A protein and the small-molecule ligand that binds it are described below.
Small molecule (SMILES): CC(=O)N[C@@H]1[C@@H](O)[C@H](O)[C@@H](CO)O[C@H]1O

Binding-site contacts:
Ligand atom C4 contacts residue ASN61 of chain 1.C at 4.2 Å.
Ligand atom C3 contacts residue ASN61 of chain 1.C at 3.8 Å.
Ligand atom O5 contacts residue ASN61 of chain 1.C at 2.4 Å (h-bond).
Ligand atom C7 contacts residue ASN61 of chain 1.C at 3.8 Å.
Ligand atom C8 contacts residue ASN61 of chain 1.C at 4.1 Å.
Ligand atom O6 contacts residue GLN59 of chain 1.C at 4.3 Å.
Ligand atom O5 contacts residue GLN59 of chain 1.C at 4.0 Å.
Ligand atom C1 contacts residue ASN61 of chain 1.C at 1.4 Å.
Ligand atom N2 contacts residue ASN61 of chain 1.C at 2.8 Å (h-bond).
Ligand atom C5 contacts residue ASN61 of chain 1.C at 3.7 Å.
Ligand atom C2 contacts residue ASN61 of chain 1.C at 2.5 Å.
Ligand atom C1 contacts residue GLN59 of chain 1.C at 4.3 Å.

Sequence of chain 1.C:
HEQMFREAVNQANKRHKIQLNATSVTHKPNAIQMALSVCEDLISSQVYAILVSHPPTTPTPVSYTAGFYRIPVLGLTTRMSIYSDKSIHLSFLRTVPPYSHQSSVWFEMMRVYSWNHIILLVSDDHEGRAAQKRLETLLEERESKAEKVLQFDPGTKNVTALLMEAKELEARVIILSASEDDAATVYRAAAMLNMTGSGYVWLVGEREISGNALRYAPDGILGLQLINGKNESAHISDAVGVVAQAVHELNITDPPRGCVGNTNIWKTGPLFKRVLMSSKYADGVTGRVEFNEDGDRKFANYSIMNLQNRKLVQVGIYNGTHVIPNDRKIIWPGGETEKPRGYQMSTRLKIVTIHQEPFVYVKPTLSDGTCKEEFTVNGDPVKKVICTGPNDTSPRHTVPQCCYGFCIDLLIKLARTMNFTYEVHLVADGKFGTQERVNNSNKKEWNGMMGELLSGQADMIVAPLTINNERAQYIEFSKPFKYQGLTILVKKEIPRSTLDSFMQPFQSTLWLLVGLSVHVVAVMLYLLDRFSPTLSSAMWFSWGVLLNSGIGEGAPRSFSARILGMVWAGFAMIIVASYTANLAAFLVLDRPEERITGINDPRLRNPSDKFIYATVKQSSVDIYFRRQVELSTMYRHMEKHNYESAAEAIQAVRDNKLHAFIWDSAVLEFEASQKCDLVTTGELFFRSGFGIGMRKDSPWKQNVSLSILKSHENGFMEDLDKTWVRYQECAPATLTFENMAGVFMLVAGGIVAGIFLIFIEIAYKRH